This small molecule binds to this protein.
Small molecule (SMILES): CC(=O)N[C@H]1[C@H](O[C@H]2[C@H](O)[C@@H](NC(C)=O)CO[C@@H]2CO)O[C@H](CO)[C@@H](O)[C@@H]1O

Binding-site contacts:
Ligand atom O5 contacts residue THR235 of chain 9.E at 4.4 Å.
Ligand atom N2 contacts residue ASN218 of chain 9.E at 2.9 Å (h-bond).
Ligand atom C5 contacts residue NAG1 of chain 9.J at 4.3 Å.
Ligand atom C1 contacts residue ASN218 of chain 9.E at 1.4 Å.
Ligand atom C1 contacts residue NAG1 of chain 9.J at 3.7 Å.
Ligand atom C4 contacts residue ASN218 of chain 9.E at 4.1 Å.
Ligand atom O5 contacts residue ASN218 of chain 9.E at 2.3 Å (h-bond).
Ligand atom O7 contacts residue ASN218 of chain 9.E at 2.3 Å (h-bond).
Ligand atom C5 contacts residue ASN218 of chain 9.E at 3.6 Å.
Ligand atom C3 contacts residue ASN218 of chain 9.E at 3.7 Å.
Ligand atom C7 contacts residue ASN218 of chain 9.E at 2.9 Å.
Ligand atom O5 contacts residue NAG1 of chain 9.J at 4.1 Å.
Ligand atom C8 contacts residue ASN218 of chain 9.E at 4.3 Å.
Ligand atom C2 contacts residue ASN218 of chain 9.E at 2.3 Å.

Sequence of chain 9.E:
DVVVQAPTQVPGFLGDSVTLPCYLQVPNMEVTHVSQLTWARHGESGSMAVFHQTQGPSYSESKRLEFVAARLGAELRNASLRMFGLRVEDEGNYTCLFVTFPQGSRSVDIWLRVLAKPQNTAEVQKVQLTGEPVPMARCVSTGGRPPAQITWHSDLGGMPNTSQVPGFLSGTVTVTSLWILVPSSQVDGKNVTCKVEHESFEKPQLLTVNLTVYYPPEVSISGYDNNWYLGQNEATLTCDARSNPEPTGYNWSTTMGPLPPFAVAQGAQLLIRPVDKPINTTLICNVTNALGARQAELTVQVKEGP